Sequence of chain 1.C:
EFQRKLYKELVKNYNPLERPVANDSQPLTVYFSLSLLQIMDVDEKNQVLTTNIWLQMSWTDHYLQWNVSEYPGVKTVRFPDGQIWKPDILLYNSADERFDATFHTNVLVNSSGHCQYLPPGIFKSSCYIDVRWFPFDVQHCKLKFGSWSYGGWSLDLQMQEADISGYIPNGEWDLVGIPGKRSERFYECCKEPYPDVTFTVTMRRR

Sequence of chain 1.D:
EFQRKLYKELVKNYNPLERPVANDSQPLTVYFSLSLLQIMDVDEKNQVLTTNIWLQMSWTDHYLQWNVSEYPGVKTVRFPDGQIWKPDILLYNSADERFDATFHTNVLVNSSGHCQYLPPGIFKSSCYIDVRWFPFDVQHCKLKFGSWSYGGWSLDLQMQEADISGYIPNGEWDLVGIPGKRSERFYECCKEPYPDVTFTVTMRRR

This protein binds this small molecule.
Small molecule (SMILES): CN1CCC[C@H]1c1cccnc1

Binding-site contacts:
Ligand atom C2 contacts residue LEU118 of chain 1.D at 4.5 Å (hydrophobic).
Ligand atom N2 contacts residue TYR194 of chain 1.C at 4.5 Å.
Ligand atom C7 contacts residue CYS189 of chain 1.C at 3.4 Å (hydrophobic).
Ligand atom C3 contacts residue CYS190 of chain 1.C at 3.5 Å (hydrophobic).
Ligand atom C9 contacts residue TRP148 of chain 1.C at 3.7 Å (hydrophobic).
Ligand atom C3 contacts residue CYS189 of chain 1.C at 3.7 Å (hydrophobic).
Ligand atom C7 contacts residue LEU118 of chain 1.D at 4.0 Å (hydrophobic).
Ligand atom C2 contacts residue TRP148 of chain 1.C at 3.5 Å (hydrophobic).
Ligand atom C6 contacts residue TRP148 of chain 1.C at 3.6 Å (hydrophobic).
Ligand atom C4 contacts residue CYS190 of chain 1.C at 3.8 Å (hydrophobic).
Ligand atom C4 contacts residue LEU108 of chain 1.D at 4.4 Å (hydrophobic).
Ligand atom N1 contacts residue TRP148 of chain 1.C at 4.0 Å.
Ligand atom C10 contacts residue TYR92 of chain 1.C at 3.4 Å (hydrophobic).
Ligand atom C5 contacts residue LEU118 of chain 1.D at 4.4 Å (hydrophobic).
Ligand atom C6 contacts residue CYS189 of chain 1.C at 4.0 Å (hydrophobic).
Ligand atom C10 contacts residue TYR194 of chain 1.C at 3.6 Å (hydrophobic).
Ligand atom C4 contacts residue GLN116 of chain 1.D at 4.4 Å.
Ligand atom C3 contacts residue TYR194 of chain 1.C at 3.6 Å (hydrophobic).
Ligand atom C2 contacts residue CYS189 of chain 1.C at 4.2 Å (hydrophobic).
Ligand atom C10 contacts residue TRP148 of chain 1.C at 2.9 Å (hydrophobic).
Ligand atom C2 contacts residue TYR194 of chain 1.C at 4.2 Å (hydrophobic).
Ligand atom C1 contacts residue TRP148 of chain 1.C at 3.3 Å (hydrophobic).
Ligand atom N1 contacts residue LEU118 of chain 1.D at 4.2 Å.
Ligand atom C8 contacts residue TRP54 of chain 1.D at 3.6 Å (hydrophobic).
Ligand atom C10 contacts residue SER147 of chain 1.C at 3.6 Å.
Ligand atom N2 contacts residue TRP148 of chain 1.C at 2.9 Å (h-bond).
Ligand atom C9 contacts residue TYR92 of chain 1.C at 4.3 Å (hydrophobic).
Ligand atom N2 contacts residue TYR92 of chain 1.C at 4.4 Å.
Ligand atom C1 contacts residue LEU118 of chain 1.D at 4.3 Å (hydrophobic).
Ligand atom C4 contacts residue TYR194 of chain 1.C at 4.2 Å (hydrophobic).
Ligand atom C3 contacts residue TRP148 of chain 1.C at 4.4 Å (hydrophobic).
Ligand atom C6 contacts residue TYR194 of chain 1.C at 4.3 Å (hydrophobic).